A protein and the small-molecule ligand that binds it are described below.
Small molecule (SMILES): NNC(=O)c1ccncc1

Binding-site contacts:
Ligand atom C2 contacts residue GLU108 of chain 1.B at 3.4 Å.
Ligand atom O1 contacts residue LEU603 of chain 1.B at 3.7 Å.
Ligand atom N3 contacts residue VAL180 of chain 1.B at 3.9 Å.
Ligand atom O1 contacts residue GLN602 of chain 1.B at 2.0 Å (h-bond).
Ligand atom N1 contacts residue SER474 of chain 1.B at 4.0 Å.
Ligand atom C5 contacts residue SER474 of chain 1.B at 3.5 Å.
Ligand atom C5 contacts residue LEU603 of chain 1.B at 3.9 Å (hydrophobic).
Ligand atom C5 contacts residue GLY473 of chain 1.B at 3.8 Å.
Ligand atom O1 contacts residue ARG103 of chain 1.B at 2.8 Å (salt-bridge).
Ligand atom C contacts residue GLU178 of chain 1.B at 4.2 Å.
Ligand atom C2 contacts residue GLU178 of chain 1.B at 3.3 Å.
Ligand atom N2 contacts residue GLN602 of chain 1.B at 3.6 Å.
Ligand atom C3 contacts residue GLU108 of chain 1.B at 3.9 Å.
Ligand atom C4 contacts residue GLN602 of chain 1.B at 3.1 Å.
Ligand atom C4 contacts residue SER474 of chain 1.B at 3.6 Å.
Ligand atom C1 contacts residue GLY473 of chain 1.B at 4.1 Å.
Ligand atom C2 contacts residue GLY473 of chain 1.B at 4.0 Å.
Ligand atom C4 contacts residue GLY473 of chain 1.B at 3.3 Å.
Ligand atom C4 contacts residue THR605 of chain 1.B at 3.7 Å.
Ligand atom C2 contacts residue GLN602 of chain 1.B at 3.8 Å.
Ligand atom C contacts residue SER474 of chain 1.B at 3.9 Å.
Ligand atom N1 contacts residue GLY473 of chain 1.B at 3.4 Å.
Ligand atom N3 contacts residue ARG103 of chain 1.B at 3.3 Å (salt-bridge).
Ligand atom N3 contacts residue GLU178 of chain 1.B at 3.6 Å.
Ligand atom N3 contacts residue ASP179 of chain 1.B at 3.3 Å (salt-bridge).
Ligand atom O1 contacts residue SER474 of chain 1.B at 4.0 Å.
Ligand atom C3 contacts residue SER474 of chain 1.B at 4.1 Å.
Ligand atom C contacts residue ARG103 of chain 1.B at 3.7 Å.
Ligand atom N2 contacts residue GLU178 of chain 1.B at 3.4 Å.
Ligand atom C2 contacts residue SER474 of chain 1.B at 4.0 Å.
Ligand atom C1 contacts residue GLN602 of chain 1.B at 3.0 Å.
Ligand atom C5 contacts residue GLN602 of chain 1.B at 3.0 Å.
Ligand atom C contacts residue GLN602 of chain 1.B at 3.0 Å.
Ligand atom C4 contacts residue LEU603 of chain 1.B at 3.7 Å (hydrophobic).
Ligand atom C3 contacts residue GLU178 of chain 1.B at 4.2 Å.
Ligand atom N1 contacts residue THR605 of chain 1.B at 3.8 Å.
Ligand atom C1 contacts residue SER474 of chain 1.B at 3.7 Å.
Ligand atom N3 contacts residue GLN602 of chain 1.B at 4.0 Å.
Ligand atom C3 contacts residue GLY473 of chain 1.B at 3.5 Å.
Ligand atom N2 contacts residue ARG103 of chain 1.B at 3.9 Å.

Sequence of chain 1.B:
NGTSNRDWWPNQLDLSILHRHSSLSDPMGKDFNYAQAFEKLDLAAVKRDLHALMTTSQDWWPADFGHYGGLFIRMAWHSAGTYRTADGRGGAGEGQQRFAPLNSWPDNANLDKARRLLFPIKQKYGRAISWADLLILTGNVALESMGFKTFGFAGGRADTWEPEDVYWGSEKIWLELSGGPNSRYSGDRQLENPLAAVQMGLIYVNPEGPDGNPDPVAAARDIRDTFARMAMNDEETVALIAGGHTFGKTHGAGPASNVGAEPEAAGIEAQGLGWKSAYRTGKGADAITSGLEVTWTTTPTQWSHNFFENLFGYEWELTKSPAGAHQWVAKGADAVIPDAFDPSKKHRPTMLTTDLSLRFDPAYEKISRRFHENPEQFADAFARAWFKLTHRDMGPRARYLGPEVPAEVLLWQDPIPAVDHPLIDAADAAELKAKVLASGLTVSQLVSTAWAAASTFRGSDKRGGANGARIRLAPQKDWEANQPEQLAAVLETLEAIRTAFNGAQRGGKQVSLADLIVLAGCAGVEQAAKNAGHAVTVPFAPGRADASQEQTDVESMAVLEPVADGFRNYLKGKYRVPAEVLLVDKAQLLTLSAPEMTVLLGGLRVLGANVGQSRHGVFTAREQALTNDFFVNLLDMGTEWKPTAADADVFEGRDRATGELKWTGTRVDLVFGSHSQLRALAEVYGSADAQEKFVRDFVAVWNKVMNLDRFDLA